Sequence of chain 1.C:
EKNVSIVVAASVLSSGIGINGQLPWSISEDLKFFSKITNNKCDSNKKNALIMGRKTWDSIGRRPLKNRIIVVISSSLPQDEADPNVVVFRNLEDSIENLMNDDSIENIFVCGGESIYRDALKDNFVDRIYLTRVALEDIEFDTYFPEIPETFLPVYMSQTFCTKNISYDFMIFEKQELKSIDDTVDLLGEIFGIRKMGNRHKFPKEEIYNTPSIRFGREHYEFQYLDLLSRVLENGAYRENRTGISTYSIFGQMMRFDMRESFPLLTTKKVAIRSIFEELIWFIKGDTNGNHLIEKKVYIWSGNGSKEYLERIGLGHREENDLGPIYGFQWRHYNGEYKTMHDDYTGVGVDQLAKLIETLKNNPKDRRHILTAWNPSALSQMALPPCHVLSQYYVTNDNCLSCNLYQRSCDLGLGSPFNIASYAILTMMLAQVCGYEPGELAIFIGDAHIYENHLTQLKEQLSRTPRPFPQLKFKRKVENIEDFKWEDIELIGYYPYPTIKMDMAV

Binding-site contacts:
Ligand atom N1 contacts residue ASP32 of chain 1.C at 2.9 Å (salt-bridge).
Ligand atom CT contacts residue ARG70 of chain 1.C at 3.2 Å.
Ligand atom C13 contacts residue ILE62 of chain 1.C at 3.7 Å (hydrophobic).
Ligand atom C4A contacts residue NDP1 of chain 1.N at 3.0 Å.
Ligand atom NA2 contacts residue THR134 of chain 1.C at 3.1 Å (h-bond).
Ligand atom CA contacts residue SER37 of chain 1.C at 3.6 Å.
Ligand atom O2 contacts residue ARG70 of chain 1.C at 3.0 Å (salt-bridge).
Ligand atom C8A contacts residue NDP1 of chain 1.N at 3.5 Å.
Ligand atom N5 contacts residue NDP1 of chain 1.N at 3.3 Å (h-bond).
Ligand atom O1 contacts residue LEU67 of chain 1.C at 3.4 Å.
Ligand atom N3 contacts residue VAL10 of chain 1.C at 3.3 Å (h-bond).
Ligand atom C4 contacts residue VAL9 of chain 1.C at 3.7 Å (hydrophobic).
Ligand atom NA4 contacts residue TYR119 of chain 1.C at 3.6 Å (h-bond).
Ligand atom C7 contacts residue LEU25 of chain 1.C at 3.4 Å (hydrophobic).
Ligand atom C15 contacts residue PHE36 of chain 1.C at 3.6 Å (hydrophobic).
Ligand atom C9 contacts residue NDP1 of chain 1.N at 3.7 Å.
Ligand atom NA4 contacts residue CYS113 of chain 1.C at 3.3 Å.
Ligand atom C2 contacts residue ALA11 of chain 1.C at 3.5 Å (hydrophobic).
Ligand atom NA2 contacts residue ASP32 of chain 1.C at 2.9 Å (salt-bridge).
Ligand atom CT contacts residue SER37 of chain 1.C at 3.0 Å.
Ligand atom CM contacts residue THR58 of chain 1.C at 3.5 Å.
Ligand atom O1 contacts residue ARG70 of chain 1.C at 2.7 Å (salt-bridge).
Ligand atom C2 contacts residue VAL10 of chain 1.C at 3.6 Å (hydrophobic).
Ligand atom NA4 contacts residue PHE36 of chain 1.C at 3.3 Å.
Ligand atom C4 contacts residue PHE36 of chain 1.C at 3.5 Å (hydrophobic).
Ligand atom CB contacts residue SER37 of chain 1.C at 3.1 Å.
Ligand atom NA2 contacts residue ALA11 of chain 1.C at 3.5 Å.
Ligand atom N1 contacts residue ALA11 of chain 1.C at 3.4 Å.
Ligand atom N contacts residue LEU67 of chain 1.C at 3.6 Å.
Ligand atom N8 contacts residue ASP32 of chain 1.C at 3.6 Å.
Ligand atom O2 contacts residue SER37 of chain 1.C at 3.0 Å (h-bond).
Ligand atom NA4 contacts residue NDP1 of chain 1.N at 3.5 Å (h-bond).
Ligand atom C4 contacts residue NDP1 of chain 1.N at 3.2 Å.
Ligand atom O1 contacts residue SER37 of chain 1.C at 3.2 Å (h-bond).
Ligand atom C16 contacts residue PHE36 of chain 1.C at 3.5 Å (hydrophobic).
Ligand atom C14 contacts residue ILE62 of chain 1.C at 3.6 Å (hydrophobic).
Ligand atom NA2 contacts residue VAL10 of chain 1.C at 3.4 Å (h-bond).
Ligand atom N3 contacts residue VAL9 of chain 1.C at 3.4 Å.
Ligand atom NA4 contacts residue VAL9 of chain 1.C at 2.8 Å (h-bond).
Ligand atom C2 contacts residue ASP32 of chain 1.C at 3.6 Å.

A protein and the small-molecule ligand that binds it are described below.
Small molecule (SMILES): CN(Cc1cnc2nc(N)nc(N)c2n1)c1ccc(C(=O)N[C@@H](CCC(=O)O)C(=O)O)cc1